A protein and the small-molecule ligand that binds it are described below.
Small molecule (SMILES): CC(=O)N[C@@H]1[C@@H](O)[C@H](O)[C@@H](CO)O[C@H]1O

Sequence of chain 1.B:
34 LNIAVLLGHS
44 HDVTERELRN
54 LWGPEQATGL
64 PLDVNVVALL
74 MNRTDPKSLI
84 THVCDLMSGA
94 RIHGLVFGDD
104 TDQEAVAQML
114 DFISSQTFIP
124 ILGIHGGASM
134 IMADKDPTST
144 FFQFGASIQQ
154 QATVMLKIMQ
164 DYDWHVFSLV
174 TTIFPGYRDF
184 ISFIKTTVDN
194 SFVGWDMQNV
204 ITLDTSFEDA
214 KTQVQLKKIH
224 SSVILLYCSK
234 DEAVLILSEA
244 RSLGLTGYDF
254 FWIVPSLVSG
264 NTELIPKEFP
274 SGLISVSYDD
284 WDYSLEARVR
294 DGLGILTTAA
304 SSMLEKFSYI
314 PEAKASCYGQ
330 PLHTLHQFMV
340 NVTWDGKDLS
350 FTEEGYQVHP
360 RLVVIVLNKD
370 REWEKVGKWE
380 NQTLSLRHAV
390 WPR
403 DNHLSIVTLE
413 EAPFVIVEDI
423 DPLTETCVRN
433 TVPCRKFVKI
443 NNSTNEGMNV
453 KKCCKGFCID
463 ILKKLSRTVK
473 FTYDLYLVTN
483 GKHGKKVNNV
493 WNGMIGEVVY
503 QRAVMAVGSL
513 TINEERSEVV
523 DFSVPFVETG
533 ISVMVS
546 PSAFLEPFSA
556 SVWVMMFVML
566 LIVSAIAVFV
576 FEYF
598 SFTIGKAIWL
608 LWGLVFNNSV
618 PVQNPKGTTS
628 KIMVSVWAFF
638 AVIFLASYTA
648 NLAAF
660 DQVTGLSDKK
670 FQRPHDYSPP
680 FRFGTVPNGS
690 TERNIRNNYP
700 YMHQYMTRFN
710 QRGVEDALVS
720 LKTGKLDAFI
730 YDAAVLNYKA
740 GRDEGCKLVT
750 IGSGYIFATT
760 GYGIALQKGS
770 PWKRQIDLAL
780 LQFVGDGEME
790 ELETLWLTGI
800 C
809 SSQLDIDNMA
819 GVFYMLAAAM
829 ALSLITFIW

Binding-site contacts:
Ligand atom C5 contacts residue ASN380 of chain 1.B at 3.7 Å.
Ligand atom C8 contacts residue ASN380 of chain 1.B at 3.6 Å.
Ligand atom C8 contacts residue GLU379 of chain 1.B at 3.7 Å.
Ligand atom O6 contacts residue ASN380 of chain 1.B at 4.4 Å.
Ligand atom C3 contacts residue ASN380 of chain 1.B at 3.8 Å.
Ligand atom O6 contacts residue GLY345 of chain 1.B at 3.3 Å (h-bond).
Ligand atom C1 contacts residue ASN380 of chain 1.B at 1.4 Å.
Ligand atom O5 contacts residue ASN380 of chain 1.B at 2.4 Å (h-bond).
Ligand atom O7 contacts residue ASN380 of chain 1.B at 4.1 Å.
Ligand atom C5 contacts residue GLY345 of chain 1.B at 4.4 Å.
Ligand atom N2 contacts residue ASN380 of chain 1.B at 3.0 Å (h-bond).
Ligand atom C4 contacts residue ASN380 of chain 1.B at 4.2 Å.
Ligand atom O6 contacts residue ASP347 of chain 1.B at 3.4 Å (salt-bridge).
Ligand atom C7 contacts residue ASN380 of chain 1.B at 3.4 Å.
Ligand atom C2 contacts residue ASN380 of chain 1.B at 2.5 Å.
Ligand atom C6 contacts residue GLY345 of chain 1.B at 3.4 Å.
Ligand atom O4 contacts residue GLY345 of chain 1.B at 4.4 Å.
Ligand atom O6 contacts residue LYS346 of chain 1.B at 4.0 Å.